Sequence of chain 3.C:
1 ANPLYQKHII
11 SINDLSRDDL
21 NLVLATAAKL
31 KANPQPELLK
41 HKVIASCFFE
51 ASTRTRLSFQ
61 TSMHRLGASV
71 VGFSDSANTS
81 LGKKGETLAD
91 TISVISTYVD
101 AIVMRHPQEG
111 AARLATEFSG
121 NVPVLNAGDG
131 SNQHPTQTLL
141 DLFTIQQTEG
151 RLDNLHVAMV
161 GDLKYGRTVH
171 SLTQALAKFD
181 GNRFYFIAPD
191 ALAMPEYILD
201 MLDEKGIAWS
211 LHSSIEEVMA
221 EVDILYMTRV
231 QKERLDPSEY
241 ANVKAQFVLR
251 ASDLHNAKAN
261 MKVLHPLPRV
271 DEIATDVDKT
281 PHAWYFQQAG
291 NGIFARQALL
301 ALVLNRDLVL

A protein and the small-molecule ligand that binds it are described below.
Small molecule (SMILES): CC(=O)CC(=O)O

Sequence of chain 1.C:
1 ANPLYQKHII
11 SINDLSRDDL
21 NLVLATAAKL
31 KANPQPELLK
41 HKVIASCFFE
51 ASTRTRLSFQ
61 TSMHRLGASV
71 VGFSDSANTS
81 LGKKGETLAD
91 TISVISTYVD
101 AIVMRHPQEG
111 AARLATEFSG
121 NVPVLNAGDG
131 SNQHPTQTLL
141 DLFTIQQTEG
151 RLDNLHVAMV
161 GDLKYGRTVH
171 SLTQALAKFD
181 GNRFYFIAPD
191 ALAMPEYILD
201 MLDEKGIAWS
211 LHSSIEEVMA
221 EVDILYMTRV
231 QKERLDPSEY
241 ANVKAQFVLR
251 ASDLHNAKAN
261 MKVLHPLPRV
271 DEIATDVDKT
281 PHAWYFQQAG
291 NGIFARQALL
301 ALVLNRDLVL

Binding-site contacts:
Ligand atom C1 contacts residue LYS84 of chain 3.C at 4.2 Å.
Ligand atom O4 contacts residue GLN231 of chain 1.C at 3.0 Å (h-bond).
Ligand atom O5 contacts residue LYS84 of chain 3.C at 3.0 Å.
Ligand atom C4 contacts residue GLN231 of chain 1.C at 4.2 Å.
Ligand atom C2 contacts residue LEU267 of chain 1.C at 3.5 Å (hydrophobic).
Ligand atom C4 contacts residue THR168 of chain 1.C at 3.7 Å.
Ligand atom O3 contacts residue PCT1 of chain 1.I at 3.2 Å (h-bond).
Ligand atom C1 contacts residue PRO268 of chain 1.C at 3.8 Å (hydrophobic).
Ligand atom C1 contacts residue ARG229 of chain 1.C at 3.5 Å.
Ligand atom C4 contacts residue ARG167 of chain 1.C at 3.4 Å.
Ligand atom O3 contacts residue ARG167 of chain 1.C at 3.0 Å (salt-bridge).
Ligand atom C2 contacts residue PCT1 of chain 1.I at 3.1 Å.
Ligand atom C4 contacts residue HIS134 of chain 1.C at 3.8 Å.
Ligand atom C1 contacts residue LEU267 of chain 1.C at 4.1 Å (hydrophobic).
Ligand atom C3 contacts residue ARG167 of chain 1.C at 3.8 Å.
Ligand atom C1 contacts residue GLN231 of chain 1.C at 3.9 Å.
Ligand atom O5 contacts residue ARG229 of chain 1.C at 2.7 Å (salt-bridge).
Ligand atom C3 contacts residue HIS134 of chain 1.C at 4.3 Å.
Ligand atom O5 contacts residue PCT1 of chain 1.I at 4.5 Å.
Ligand atom O4 contacts residue ARG229 of chain 1.C at 3.3 Å (salt-bridge).
Ligand atom C3 contacts residue PCT1 of chain 1.I at 3.5 Å.
Ligand atom C4 contacts residue PCT1 of chain 1.I at 4.2 Å.
Ligand atom O5 contacts residue GLN231 of chain 1.C at 4.2 Å.
Ligand atom O3 contacts residue LYS84 of chain 3.C at 4.0 Å.
Ligand atom O5 contacts residue LEU267 of chain 1.C at 4.5 Å.
Ligand atom O3 contacts residue ARG105 of chain 1.C at 3.7 Å.
Ligand atom O5 contacts residue PRO268 of chain 1.C at 3.5 Å.
Ligand atom C2 contacts residue PRO268 of chain 1.C at 4.2 Å (hydrophobic).